Sequence of chain 1.A:
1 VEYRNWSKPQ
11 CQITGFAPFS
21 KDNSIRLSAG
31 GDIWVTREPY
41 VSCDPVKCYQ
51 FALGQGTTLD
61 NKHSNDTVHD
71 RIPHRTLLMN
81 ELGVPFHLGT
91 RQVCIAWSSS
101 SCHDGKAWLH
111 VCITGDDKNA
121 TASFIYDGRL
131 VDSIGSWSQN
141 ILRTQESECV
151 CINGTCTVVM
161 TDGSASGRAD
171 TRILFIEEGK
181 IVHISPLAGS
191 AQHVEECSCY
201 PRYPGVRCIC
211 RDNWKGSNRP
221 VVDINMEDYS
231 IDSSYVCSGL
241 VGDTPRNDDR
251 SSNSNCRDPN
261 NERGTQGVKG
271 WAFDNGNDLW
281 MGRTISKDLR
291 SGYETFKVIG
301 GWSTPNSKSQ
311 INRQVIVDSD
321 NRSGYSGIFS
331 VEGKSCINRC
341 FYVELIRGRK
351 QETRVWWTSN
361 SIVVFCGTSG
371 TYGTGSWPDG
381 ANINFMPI

Sequence of chain 1.B:
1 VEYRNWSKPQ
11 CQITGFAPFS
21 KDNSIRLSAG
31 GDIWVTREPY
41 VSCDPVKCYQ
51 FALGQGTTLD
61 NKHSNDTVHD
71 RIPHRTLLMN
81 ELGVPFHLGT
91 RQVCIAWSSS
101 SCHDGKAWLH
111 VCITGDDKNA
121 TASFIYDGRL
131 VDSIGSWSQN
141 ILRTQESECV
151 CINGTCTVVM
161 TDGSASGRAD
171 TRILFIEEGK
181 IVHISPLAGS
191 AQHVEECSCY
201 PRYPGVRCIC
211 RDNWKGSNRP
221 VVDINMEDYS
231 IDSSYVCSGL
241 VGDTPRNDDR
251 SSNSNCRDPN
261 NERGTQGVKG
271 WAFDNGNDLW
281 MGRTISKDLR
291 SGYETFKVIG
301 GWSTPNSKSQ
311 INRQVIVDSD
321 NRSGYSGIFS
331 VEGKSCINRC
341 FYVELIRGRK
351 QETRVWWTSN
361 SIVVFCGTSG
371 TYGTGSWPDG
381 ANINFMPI

Binding-site contacts:
Ligand atom C5 contacts residue THR374 of chain 1.B at 2.7 Å.
Ligand atom C2 contacts residue THR374 of chain 1.B at 4.0 Å.
Ligand atom C7 contacts residue THR374 of chain 1.B at 3.7 Å.
Ligand atom O4 contacts residue ASP318 of chain 1.B at 3.6 Å.
Ligand atom C6 contacts residue THR374 of chain 1.B at 2.1 Å.
Ligand atom C1 contacts residue VAL315 of chain 1.B at 4.1 Å (hydrophobic).
Ligand atom O3 contacts residue GLY375 of chain 1.B at 4.0 Å.
Ligand atom C2 contacts residue THR374 of chain 1.B at 3.5 Å.
Ligand atom C3 contacts residue ASN119 of chain 1.A at 4.0 Å.
Ligand atom O2 contacts residue VAL315 of chain 1.B at 2.2 Å.
Ligand atom O3 contacts residue VAL315 of chain 1.B at 3.4 Å.
Ligand atom O5 contacts residue ASN119 of chain 1.A at 2.7 Å (h-bond).
Ligand atom N2 contacts residue THR374 of chain 1.B at 3.7 Å.
Ligand atom O2 contacts residue SER376 of chain 1.B at 3.9 Å.
Ligand atom O5 contacts residue ASP116 of chain 1.A at 3.1 Å (salt-bridge).
Ligand atom C6 contacts residue GLY375 of chain 1.B at 4.1 Å.
Ligand atom O5 contacts residue THR374 of chain 1.B at 2.4 Å.
Ligand atom O7 contacts residue THR374 of chain 1.B at 3.6 Å (h-bond).
Ligand atom C1 contacts residue ASN119 of chain 1.A at 1.5 Å.
Ligand atom C1 contacts residue THR374 of chain 1.B at 3.7 Å.
Ligand atom O3 contacts residue ASP318 of chain 1.B at 3.7 Å.
Ligand atom C8 contacts residue THR374 of chain 1.B at 4.2 Å.
Ligand atom C5 contacts residue ASN119 of chain 1.A at 4.0 Å.
Ligand atom C2 contacts residue ASN119 of chain 1.A at 2.6 Å.
Ligand atom C2 contacts residue GLY375 of chain 1.B at 3.9 Å.
Ligand atom O6 contacts residue THR374 of chain 1.B at 2.5 Å.
Ligand atom O2 contacts residue GLY375 of chain 1.B at 2.9 Å (h-bond).
Ligand atom O3 contacts residue SER376 of chain 1.B at 3.1 Å.
Ligand atom O2 contacts residue THR374 of chain 1.B at 3.7 Å.
Ligand atom C3 contacts residue VAL315 of chain 1.B at 3.8 Å (hydrophobic).
Ligand atom C5 contacts residue ASP116 of chain 1.A at 3.5 Å.
Ligand atom O6 contacts residue ASP116 of chain 1.A at 4.2 Å.
Ligand atom C1 contacts residue THR374 of chain 1.B at 2.4 Å.
Ligand atom C2 contacts residue VAL315 of chain 1.B at 3.4 Å (hydrophobic).
Ligand atom C2 contacts residue ASP116 of chain 1.A at 4.1 Å.
Ligand atom N2 contacts residue ASN119 of chain 1.A at 3.3 Å (h-bond).
Ligand atom O7 contacts residue ASN119 of chain 1.A at 2.6 Å (h-bond).
Ligand atom C6 contacts residue ASP116 of chain 1.A at 2.9 Å.
Ligand atom C7 contacts residue ASN119 of chain 1.A at 3.3 Å.
Ligand atom C4 contacts residue VAL315 of chain 1.B at 4.1 Å (hydrophobic).

The protein below binds the small molecule below.
Small molecule (SMILES): CC(=O)N[C@H]1[C@H](O[C@H]2[C@H](O)[C@@H](NC(C)=O)CO[C@@H]2CO[C@H]2O[C@H](CO)[C@@H](O)[C@H](O)[C@@H]2O)O[C@H](CO)[C@@H](O[C@@H]2O[C@H](CO)[C@@H](O)[C@H](O[C@H]3O[C@H](CO)[C@@H](O)[C@H](O)[C@@H]3O[C@H]3O[C@H](CO)[C@@H](O)[C@H](O)[C@@H]3O)[C@@H]2O)[C@@H]1O